Sequence of chain 4.A:
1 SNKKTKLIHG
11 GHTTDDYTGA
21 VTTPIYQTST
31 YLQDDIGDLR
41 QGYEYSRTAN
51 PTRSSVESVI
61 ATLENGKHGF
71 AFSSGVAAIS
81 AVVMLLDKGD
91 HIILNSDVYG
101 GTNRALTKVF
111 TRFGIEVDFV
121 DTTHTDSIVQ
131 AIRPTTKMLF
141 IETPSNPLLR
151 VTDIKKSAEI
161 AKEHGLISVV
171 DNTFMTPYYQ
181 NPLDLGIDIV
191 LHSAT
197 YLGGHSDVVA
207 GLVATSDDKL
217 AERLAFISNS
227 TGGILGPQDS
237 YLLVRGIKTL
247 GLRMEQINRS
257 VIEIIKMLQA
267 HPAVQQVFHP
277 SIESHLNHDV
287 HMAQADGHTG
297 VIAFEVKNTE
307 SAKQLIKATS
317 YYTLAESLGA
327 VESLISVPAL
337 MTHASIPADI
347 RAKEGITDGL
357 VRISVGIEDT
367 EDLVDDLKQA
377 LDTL

Binding-site contacts:
Ligand atom C11 contacts residue ILE342 of chain 4.A at 4.4 Å (hydrophobic).
Ligand atom C11 contacts residue HIS339 of chain 4.A at 4.3 Å.
Ligand atom C8 contacts residue ILE342 of chain 4.A at 3.5 Å (hydrophobic).
Ligand atom N2 contacts residue THR338 of chain 4.A at 4.0 Å.
Ligand atom C10 contacts residue ASN103 of chain 4.A at 3.7 Å.
Ligand atom C12 contacts residue SER341 of chain 4.A at 3.8 Å.
Ligand atom C5 contacts residue GLU350 of chain 4.A at 4.2 Å.
Ligand atom C11 contacts residue THR338 of chain 4.A at 4.5 Å.
Ligand atom N2 contacts residue ILE342 of chain 4.A at 3.7 Å.
Ligand atom C4 contacts residue ILE342 of chain 4.A at 3.9 Å (hydrophobic).
Ligand atom C8 contacts residue ASN103 of chain 4.A at 4.3 Å.
Ligand atom C13 contacts residue SER341 of chain 4.A at 3.9 Å.
Ligand atom O2 contacts residue THR338 of chain 4.A at 2.8 Å (h-bond).
Ligand atom C6 contacts residue ILE342 of chain 4.A at 3.3 Å (hydrophobic).
Ligand atom N1 contacts residue ASN103 of chain 4.A at 3.6 Å.
Ligand atom C9 contacts residue ASN103 of chain 4.A at 4.5 Å.
Ligand atom C11 contacts residue GLY100 of chain 4.A at 3.9 Å.
Ligand atom O1 contacts residue HIS339 of chain 4.A at 3.5 Å (h-bond).
Ligand atom C10 contacts residue GLY100 of chain 4.A at 4.0 Å.
Ligand atom C12 contacts residue THR338 of chain 4.A at 4.3 Å.
Ligand atom O1 contacts residue GLY100 of chain 4.A at 3.5 Å.
Ligand atom BR contacts residue ILE342 of chain 4.A at 4.1 Å.
Ligand atom C5 contacts residue ILE346 of chain 4.A at 4.4 Å (hydrophobic).
Ligand atom O2 contacts residue SER341 of chain 4.A at 3.4 Å (h-bond).
Ligand atom C9 contacts residue ILE342 of chain 4.A at 3.9 Å (hydrophobic).
Ligand atom O3 contacts residue GLY100 of chain 4.A at 4.1 Å.
Ligand atom O1 contacts residue THR338 of chain 4.A at 4.1 Å.
Ligand atom C3 contacts residue ASN103 of chain 4.A at 3.9 Å.
Ligand atom BR contacts residue GLU350 of chain 4.A at 3.4 Å.
Ligand atom C12 contacts residue ILE342 of chain 4.A at 4.5 Å (hydrophobic).
Ligand atom C13 contacts residue THR338 of chain 4.A at 3.6 Å.
Ligand atom N1 contacts residue ILE342 of chain 4.A at 4.3 Å.
Ligand atom BR contacts residue ILE352 of chain 4.A at 4.5 Å.
Ligand atom C7 contacts residue HIS339 of chain 4.A at 4.3 Å.
Ligand atom C5 contacts residue ILE342 of chain 4.A at 3.6 Å (hydrophobic).
Ligand atom O3 contacts residue THR338 of chain 4.A at 4.3 Å.
Ligand atom C7 contacts residue ILE342 of chain 4.A at 3.3 Å (hydrophobic).
Ligand atom N2 contacts residue HIS339 of chain 4.A at 4.4 Å.
Ligand atom C2 contacts residue ASN103 of chain 4.A at 3.0 Å.
Ligand atom BR contacts residue HIS339 of chain 4.A at 4.1 Å.

This protein binds this small molecule.
Small molecule (SMILES): O=C(O)CNC(=O)Cn1ccc2ccc(Br)cc21